Sequence of chain 1.F:
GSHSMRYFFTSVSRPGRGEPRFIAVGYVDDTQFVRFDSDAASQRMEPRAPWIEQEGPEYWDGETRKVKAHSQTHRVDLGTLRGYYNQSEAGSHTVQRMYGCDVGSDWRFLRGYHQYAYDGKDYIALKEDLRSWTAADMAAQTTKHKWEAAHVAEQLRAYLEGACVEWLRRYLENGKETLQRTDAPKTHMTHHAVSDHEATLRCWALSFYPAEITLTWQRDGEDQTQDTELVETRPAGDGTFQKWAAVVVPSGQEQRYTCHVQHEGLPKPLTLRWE

Sequence of chain 1.I:
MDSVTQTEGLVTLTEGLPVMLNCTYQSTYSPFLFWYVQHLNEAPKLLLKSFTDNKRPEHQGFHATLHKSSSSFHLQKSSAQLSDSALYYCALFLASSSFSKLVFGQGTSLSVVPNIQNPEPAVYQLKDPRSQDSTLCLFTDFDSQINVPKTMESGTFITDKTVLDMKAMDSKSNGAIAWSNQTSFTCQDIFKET

Binding-site contacts:
Ligand atom O contacts residue TRP147 of chain 1.F at 2.6 Å (h-bond).
Ligand atom N contacts residue TYR7 of chain 1.F at 3.0 Å (h-bond).
Ligand atom O contacts residue TYR159 of chain 1.F at 2.6 Å (h-bond).
Ligand atom OXT contacts residue TYR84 of chain 1.F at 3.2 Å (h-bond).
Ligand atom CA contacts residue ALA95 of chain 1.I at 3.1 Å (hydrophobic).
Ligand atom N contacts residue ALA95 of chain 1.I at 3.1 Å (h-bond).
Ligand atom N contacts residue TYR171 of chain 1.F at 2.8 Å (h-bond).
Ligand atom CZ contacts residue GLN155 of chain 1.F at 3.5 Å.
Ligand atom CA contacts residue SER98 of chain 1.I at 3.4 Å.
Ligand atom CE1 contacts residue HIS70 of chain 1.F at 3.5 Å.
Ligand atom CA contacts residue TYR7 of chain 1.F at 3.3 Å (hydrophobic).
Ligand atom CD2 contacts residue TYR7 of chain 1.F at 3.5 Å (hydrophobic).
Ligand atom N contacts residue ASP77 of chain 1.F at 3.3 Å (salt-bridge).
Ligand atom CD2 contacts residue TYR99 of chain 1.F at 3.4 Å (hydrophobic).
Ligand atom CA contacts residue TRP97 of chain 1.J at 3.4 Å (hydrophobic).
Ligand atom CD1 contacts residue HIS70 of chain 1.F at 3.5 Å.
Ligand atom CB contacts residue TYR99 of chain 1.F at 3.5 Å (hydrophobic).
Ligand atom CD2 contacts residue TYR32 of chain 1.J at 3.5 Å (hydrophobic).
Ligand atom O contacts residue LYS66 of chain 1.F at 3.5 Å.
Ligand atom O contacts residue LYS66 of chain 1.F at 2.7 Å (salt-bridge).
Ligand atom O contacts residue SER100 of chain 1.I at 2.6 Å (h-bond).
Ligand atom O contacts residue TRP97 of chain 1.J at 3.3 Å.
Ligand atom O contacts residue HIS70 of chain 1.F at 3.2 Å (h-bond).
Ligand atom CD1 contacts residue MET45 of chain 1.F at 3.5 Å (hydrophobic).
Ligand atom CE1 contacts residue TRP97 of chain 1.J at 3.4 Å (hydrophobic).
Ligand atom O contacts residue TYR7 of chain 1.F at 3.5 Å.
Ligand atom N contacts residue GLU63 of chain 1.F at 2.9 Å (salt-bridge).
Ligand atom O contacts residue THR73 of chain 1.F at 3.4 Å.
Ligand atom CD1 contacts residue ALA95 of chain 1.I at 3.4 Å (hydrophobic).
Ligand atom N contacts residue TYR99 of chain 1.F at 3.1 Å (h-bond).
Ligand atom O contacts residue LYS146 of chain 1.F at 3.1 Å (salt-bridge).
Ligand atom C contacts residue TYR7 of chain 1.F at 3.3 Å (hydrophobic).
Ligand atom O contacts residue THR80 of chain 1.F at 3.4 Å.
Ligand atom N contacts residue ALA95 of chain 1.I at 3.0 Å (h-bond).
Ligand atom CG contacts residue ASP77 of chain 1.F at 3.5 Å.
Ligand atom CD1 contacts residue SER96 of chain 1.I at 3.5 Å.
Ligand atom OXT contacts residue THR143 of chain 1.F at 2.7 Å (h-bond).
Ligand atom CG2 contacts residue TRP97 of chain 1.J at 3.4 Å (hydrophobic).
Ligand atom C contacts residue ALA95 of chain 1.I at 3.1 Å (hydrophobic).
Ligand atom CA contacts residue GLU63 of chain 1.F at 3.4 Å.

The protein below binds the small molecule below.
Small molecule (SMILES): CC(C)C[C@H](NC(=O)[C@@H](NC(=O)[C@@H]1CCCN1C(=O)[C@H](Cc1ccccc1)NC(=O)[C@H](Cc1ccccc1)NC(=O)CNC(=O)[C@H](CC1=CN=C2CC=CC=C12)NC(=O)[C@H](CC(C)C)NC(=O)[C@H](C)N)C(C)C)C(=O)O

Sequence of chain 1.J:
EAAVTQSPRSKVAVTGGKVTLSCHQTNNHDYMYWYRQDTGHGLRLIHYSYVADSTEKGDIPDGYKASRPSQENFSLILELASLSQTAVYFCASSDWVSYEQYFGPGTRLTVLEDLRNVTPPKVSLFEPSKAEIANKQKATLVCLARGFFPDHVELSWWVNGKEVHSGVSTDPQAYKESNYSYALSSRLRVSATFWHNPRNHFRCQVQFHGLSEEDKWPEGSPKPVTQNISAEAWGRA